Sequence of chain 2.A:
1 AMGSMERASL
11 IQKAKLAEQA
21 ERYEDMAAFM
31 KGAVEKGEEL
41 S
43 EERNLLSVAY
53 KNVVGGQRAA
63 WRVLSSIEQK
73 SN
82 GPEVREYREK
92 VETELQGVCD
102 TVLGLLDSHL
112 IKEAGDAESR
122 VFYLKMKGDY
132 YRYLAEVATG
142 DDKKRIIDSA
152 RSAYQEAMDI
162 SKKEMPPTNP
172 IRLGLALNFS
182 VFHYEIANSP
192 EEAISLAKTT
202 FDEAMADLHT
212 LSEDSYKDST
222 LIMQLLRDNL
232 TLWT

Binding-site contacts:
Ligand atom OAU contacts residue ARG133 of chain 2.A at 2.8 Å (salt-bridge).
Ligand atom OAT contacts residue TYR134 of chain 2.A at 4.2 Å.
Ligand atom CAH contacts residue ALA61 of chain 2.A at 4.3 Å (hydrophobic).
Ligand atom CL2 contacts residue GLY57 of chain 2.A at 3.4 Å.
Ligand atom CAH contacts residue GLY57 of chain 2.A at 3.3 Å.
Ligand atom CAE contacts residue ARG60 of chain 2.A at 3.7 Å.
Ligand atom CAQ contacts residue VAL182 of chain 2.A at 4.1 Å (hydrophobic).
Ligand atom CAP contacts residue ASN230 of chain 2.A at 4.1 Å.
Ligand atom CAO contacts residue ASN179 of chain 2.A at 3.2 Å.
Ligand atom OAU contacts residue VAL182 of chain 2.A at 4.4 Å.
Ligand atom CAO contacts residue VAL182 of chain 2.A at 3.7 Å (hydrophobic).
Ligand atom CL1 contacts residue ARG60 of chain 2.A at 3.6 Å.
Ligand atom CAN contacts residue VAL182 of chain 2.A at 4.2 Å (hydrophobic).
Ligand atom PAR contacts residue ARG60 of chain 2.A at 3.8 Å.
Ligand atom OAS contacts residue TYR134 of chain 2.A at 2.7 Å (h-bond).
Ligand atom CAF contacts residue ARG60 of chain 2.A at 3.8 Å.
Ligand atom OAS contacts residue ARG60 of chain 2.A at 4.2 Å.
Ligand atom CAJ contacts residue ARG60 of chain 2.A at 3.9 Å.
Ligand atom CAG contacts residue ARG64 of chain 2.A at 4.2 Å.
Ligand atom NAC contacts residue ARG60 of chain 2.A at 4.1 Å.
Ligand atom CAI contacts residue ARG60 of chain 2.A at 4.3 Å.
Ligand atom OAS contacts residue ASN179 of chain 2.A at 4.1 Å.
Ligand atom CL1 contacts residue ARG64 of chain 2.A at 3.5 Å.
Ligand atom CL1 contacts residue ALA61 of chain 2.A at 3.4 Å.
Ligand atom OAU contacts residue TYR134 of chain 2.A at 4.2 Å.
Ligand atom OAT contacts residue ARG60 of chain 2.A at 3.0 Å (salt-bridge).
Ligand atom CAN contacts residue ASN179 of chain 2.A at 3.2 Å.
Ligand atom CAN contacts residue ARG133 of chain 2.A at 4.2 Å.
Ligand atom OAS contacts residue ARG133 of chain 2.A at 2.8 Å (salt-bridge).
Ligand atom CAG contacts residue GLY57 of chain 2.A at 4.2 Å.
Ligand atom CAI contacts residue GLY57 of chain 2.A at 3.9 Å.
Ligand atom PAR contacts residue ARG133 of chain 2.A at 3.6 Å.
Ligand atom PAR contacts residue TYR134 of chain 2.A at 4.0 Å.
Ligand atom CAO contacts residue LEU178 of chain 2.A at 3.7 Å (hydrophobic).
Ligand atom CAP contacts residue LEU178 of chain 2.A at 4.0 Å (hydrophobic).
Ligand atom CAG contacts residue ARG60 of chain 2.A at 4.2 Å.
Ligand atom CAP contacts residue VAL182 of chain 2.A at 3.7 Å (hydrophobic).
Ligand atom OAU contacts residue ARG60 of chain 2.A at 2.8 Å (salt-bridge).
Ligand atom CAF contacts residue ARG64 of chain 2.A at 3.7 Å.
Ligand atom CL1 contacts residue GLY57 of chain 2.A at 4.3 Å.

A small-molecule ligand and the protein it binds are described below.
Small molecule (SMILES): O=C(COc1ccccc1P(=O)(O)O)Nc1cc(Cl)cc(Cl)c1